Binding-site contacts:
Ligand atom O1B contacts residue THR219 of chain 1.C at 3.3 Å (h-bond).
Ligand atom O1A contacts residue LYS221 of chain 1.C at 3.4 Å (salt-bridge).
Ligand atom O3' contacts residue LYS378 of chain 1.D at 3.3 Å.
Ligand atom O3B contacts residue GLY218 of chain 1.C at 2.9 Å (h-bond).
Ligand atom O2G contacts residue ARG426 of chain 1.D at 2.9 Å (salt-bridge).
Ligand atom N7 contacts residue GLY220 of chain 1.C at 3.5 Å.
Ligand atom O3' contacts residue ASP377 of chain 1.D at 2.3 Å (salt-bridge).
Ligand atom O6 contacts residue TRP223 of chain 1.C at 3.3 Å.
Ligand atom C5' contacts residue GLU375 of chain 1.D at 3.3 Å.
Ligand atom O1A contacts residue TRP223 of chain 1.C at 2.6 Å (h-bond).
Ligand atom O2A contacts residue LYS378 of chain 1.D at 2.4 Å (salt-bridge).
Ligand atom O2B contacts residue THR222 of chain 1.C at 2.7 Å (h-bond).
Ligand atom O1B contacts residue LYS221 of chain 1.C at 2.7 Å (salt-bridge).
Ligand atom O3' contacts residue ASN384 of chain 1.D at 2.6 Å (h-bond).
Ligand atom O1A contacts residue GLY220 of chain 1.C at 3.3 Å.
Ligand atom C2' contacts residue ASN384 of chain 1.D at 3.5 Å.
Ligand atom C6 contacts residue TRP223 of chain 1.C at 3.4 Å (hydrophobic).
Ligand atom C8 contacts residue GLY220 of chain 1.C at 3.5 Å.
Ligand atom O6 contacts residue PHE438 of chain 1.C at 3.2 Å.
Ligand atom O1B contacts residue GLY220 of chain 1.C at 3.1 Å (h-bond).
Ligand atom O2A contacts residue ARG425 of chain 1.D at 3.2 Å (salt-bridge).
Ligand atom N7 contacts residue HIS501 of chain 1.C at 3.1 Å.
Ligand atom O1A contacts residue THR222 of chain 1.C at 3.0 Å (h-bond).
Ligand atom O2B contacts residue MG1 of chain 1.M at 3.0 Å.
Ligand atom O2' contacts residue ASN384 of chain 1.D at 2.5 Å (h-bond).
Ligand atom S1G contacts residue ARG426 of chain 1.D at 2.7 Å (salt-bridge).
Ligand atom C2' contacts residue TRP223 of chain 1.C at 3.5 Å (hydrophobic).
Ligand atom C5' contacts residue ARG425 of chain 1.D at 3.4 Å.
Ligand atom N1 contacts residue TRP223 of chain 1.C at 3.4 Å.
Ligand atom O3G contacts residue LYS221 of chain 1.C at 3.3 Å (salt-bridge).
Ligand atom O2G contacts residue GLU357 of chain 1.C at 3.2 Å (salt-bridge).
Ligand atom C3' contacts residue ASP377 of chain 1.D at 3.4 Å.
Ligand atom O2A contacts residue GLU375 of chain 1.D at 3.4 Å (salt-bridge).
Ligand atom O2' contacts residue ASP377 of chain 1.D at 3.2 Å (salt-bridge).
Ligand atom C3' contacts residue ASN384 of chain 1.D at 3.5 Å.
Ligand atom O4' contacts residue SER502 of chain 1.C at 3.5 Å.
Ligand atom N2 contacts residue ILE447 of chain 1.C at 3.4 Å.
Ligand atom S1G contacts residue ARG425 of chain 1.D at 3.1 Å (salt-bridge).
Ligand atom O3A contacts residue GLY220 of chain 1.C at 3.3 Å (h-bond).
Ligand atom O2G contacts residue MG1 of chain 1.M at 2.1 Å.

A protein and the small-molecule ligand that binds it are described below.
Small molecule (SMILES): Nc1nc2c(ncn2[C@@H]2O[C@H](CO[P](=O)(O)O[P](=O)(O)OP(O)(O)=S)[C@@H](O)[C@H]2O)c(=O)[nH]1

Sequence of chain 1.C:
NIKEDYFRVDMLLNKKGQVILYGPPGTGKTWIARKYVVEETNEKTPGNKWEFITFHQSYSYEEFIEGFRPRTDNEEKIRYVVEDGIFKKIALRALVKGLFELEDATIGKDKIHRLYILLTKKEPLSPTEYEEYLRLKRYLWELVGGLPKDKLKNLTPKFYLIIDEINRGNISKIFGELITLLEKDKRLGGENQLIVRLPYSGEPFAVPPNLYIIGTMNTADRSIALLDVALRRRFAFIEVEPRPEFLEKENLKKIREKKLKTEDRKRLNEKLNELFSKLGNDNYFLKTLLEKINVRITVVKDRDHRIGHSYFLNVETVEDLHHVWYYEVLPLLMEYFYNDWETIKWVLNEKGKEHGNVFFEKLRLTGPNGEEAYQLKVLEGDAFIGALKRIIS

Sequence of chain 1.D:
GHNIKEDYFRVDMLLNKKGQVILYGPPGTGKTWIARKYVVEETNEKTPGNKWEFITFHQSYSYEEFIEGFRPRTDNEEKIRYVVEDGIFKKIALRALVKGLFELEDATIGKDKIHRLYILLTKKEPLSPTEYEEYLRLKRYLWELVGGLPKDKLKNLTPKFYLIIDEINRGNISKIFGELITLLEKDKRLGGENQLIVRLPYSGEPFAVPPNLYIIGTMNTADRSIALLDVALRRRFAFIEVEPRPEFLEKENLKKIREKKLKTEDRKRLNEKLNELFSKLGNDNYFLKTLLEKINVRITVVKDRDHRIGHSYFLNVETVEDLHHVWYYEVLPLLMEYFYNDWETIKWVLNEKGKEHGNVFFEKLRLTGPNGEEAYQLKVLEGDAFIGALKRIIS